Binding-site contacts:
Ligand atom C5 contacts residue ASN47 of chain 2.A at 3.7 Å.
Ligand atom C7 contacts residue SER49 of chain 2.A at 4.2 Å.
Ligand atom C3 contacts residue ASN47 of chain 2.A at 3.6 Å.
Ligand atom O7 contacts residue ASN47 of chain 2.A at 3.1 Å (h-bond).
Ligand atom C1 contacts residue ASN47 of chain 2.A at 1.5 Å.
Ligand atom O5 contacts residue ASN47 of chain 2.A at 2.5 Å (h-bond).
Ligand atom C4 contacts residue ASN47 of chain 2.A at 4.2 Å.
Ligand atom O7 contacts residue SER49 of chain 2.A at 3.8 Å.
Ligand atom N2 contacts residue ASN42 of chain 2.A at 3.7 Å.
Ligand atom N2 contacts residue ASN47 of chain 2.A at 2.7 Å (h-bond).
Ligand atom C8 contacts residue ASN47 of chain 2.A at 4.2 Å.
Ligand atom C2 contacts residue ASN47 of chain 2.A at 2.2 Å.
Ligand atom C8 contacts residue SER49 of chain 2.A at 3.8 Å.
Ligand atom C7 contacts residue ASN42 of chain 2.A at 4.4 Å.
Ligand atom C7 contacts residue ASN47 of chain 2.A at 3.1 Å.
Ligand atom C8 contacts residue ASN42 of chain 2.A at 4.0 Å.
Ligand atom C8 contacts residue GLU29 of chain 2.A at 3.7 Å.

A small-molecule ligand and the protein it binds are described below.
Small molecule (SMILES): CC(=O)N[C@@H]1[C@@H](O)[C@H](O)[C@@H](CO)O[C@H]1O

Sequence of chain 2.A:
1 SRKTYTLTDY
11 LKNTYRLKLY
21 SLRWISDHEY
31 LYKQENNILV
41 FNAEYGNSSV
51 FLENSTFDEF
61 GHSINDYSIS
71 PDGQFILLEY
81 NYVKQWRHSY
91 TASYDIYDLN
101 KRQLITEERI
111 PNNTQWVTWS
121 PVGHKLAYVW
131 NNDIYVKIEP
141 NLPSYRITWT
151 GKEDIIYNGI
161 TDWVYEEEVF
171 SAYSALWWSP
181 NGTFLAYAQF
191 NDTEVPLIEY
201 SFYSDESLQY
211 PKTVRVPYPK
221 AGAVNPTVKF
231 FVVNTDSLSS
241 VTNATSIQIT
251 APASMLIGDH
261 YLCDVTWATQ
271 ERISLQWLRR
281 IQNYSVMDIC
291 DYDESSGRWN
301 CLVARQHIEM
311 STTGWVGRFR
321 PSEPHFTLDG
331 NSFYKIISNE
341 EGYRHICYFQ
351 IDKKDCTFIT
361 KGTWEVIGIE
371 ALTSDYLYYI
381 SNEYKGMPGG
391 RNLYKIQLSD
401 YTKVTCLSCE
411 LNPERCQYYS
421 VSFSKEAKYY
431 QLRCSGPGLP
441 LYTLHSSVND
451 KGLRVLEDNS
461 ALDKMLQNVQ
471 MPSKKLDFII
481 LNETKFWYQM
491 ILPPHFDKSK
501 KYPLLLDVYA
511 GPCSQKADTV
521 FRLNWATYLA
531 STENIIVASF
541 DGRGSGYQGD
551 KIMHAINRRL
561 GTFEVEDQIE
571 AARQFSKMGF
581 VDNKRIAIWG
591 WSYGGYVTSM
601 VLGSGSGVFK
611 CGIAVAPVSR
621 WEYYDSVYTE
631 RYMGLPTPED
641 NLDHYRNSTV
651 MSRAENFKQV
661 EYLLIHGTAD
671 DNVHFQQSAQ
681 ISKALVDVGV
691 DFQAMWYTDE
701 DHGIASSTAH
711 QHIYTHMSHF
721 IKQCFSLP